The small molecule below binds the protein below.
Small molecule (SMILES): NS(=O)(=O)c1cc(C(=O)NCCO)c(SC2CCCCC2)cc1Cl

Binding-site contacts:
Ligand atom C9 contacts residue THR199 of chain 1.D at 3.8 Å.
Ligand atom O4 contacts residue ZN1 of chain 1.T at 3.0 Å.
Ligand atom N1 contacts residue HIS93 of chain 1.D at 3.4 Å (h-bond).
Ligand atom O4 contacts residue TRP208 of chain 1.D at 3.7 Å.
Ligand atom C12 contacts residue GLN89 of chain 1.D at 4.0 Å.
Ligand atom C3 contacts residue HIS91 of chain 1.D at 3.7 Å.
Ligand atom C23 contacts residue ALA129 of chain 1.D at 3.9 Å (hydrophobic).
Ligand atom C22 contacts residue ALA129 of chain 1.D at 3.7 Å (hydrophobic).
Ligand atom C22 contacts residue SER130 of chain 1.D at 3.7 Å.
Ligand atom C10 contacts residue THR199 of chain 1.D at 3.7 Å.
Ligand atom O4 contacts residue HIS117 of chain 1.D at 3.3 Å (h-bond).
Ligand atom C12 contacts residue THR199 of chain 1.D at 3.8 Å.
Ligand atom O4 contacts residue VAL141 of chain 1.D at 3.9 Å.
Ligand atom S2 contacts residue HIS117 of chain 1.D at 3.9 Å.
Ligand atom O5 contacts residue LEU197 of chain 1.D at 3.3 Å.
Ligand atom O4 contacts residue HIS91 of chain 1.D at 3.4 Å.
Ligand atom O5 contacts residue THR198 of chain 1.D at 2.9 Å (h-bond).
Ligand atom N1 contacts residue HIS117 of chain 1.D at 3.3 Å (h-bond).
Ligand atom N1 contacts residue HIS91 of chain 1.D at 3.2 Å (h-bond).
Ligand atom O13 contacts residue GLN89 of chain 1.D at 3.0 Å (h-bond).
Ligand atom C10 contacts residue HIS91 of chain 1.D at 3.4 Å.
Ligand atom N1 contacts residue THR198 of chain 1.D at 2.9 Å (h-bond).
Ligand atom N14 contacts residue THR199 of chain 1.D at 2.9 Å (h-bond).
Ligand atom O5 contacts residue TRP208 of chain 1.D at 3.4 Å.
Ligand atom C15 contacts residue THR199 of chain 1.D at 3.7 Å.
Ligand atom CL1 contacts residue VAL119 of chain 1.D at 4.0 Å.
Ligand atom S18 contacts residue GLN89 of chain 1.D at 3.8 Å.
Ligand atom S2 contacts residue HIS91 of chain 1.D at 3.9 Å.
Ligand atom S2 contacts residue THR198 of chain 1.D at 3.9 Å.
Ligand atom N1 contacts residue ZN1 of chain 1.T at 1.9 Å.
Ligand atom C7 contacts residue LEU197 of chain 1.D at 3.8 Å (hydrophobic).
Ligand atom CL1 contacts residue VAL141 of chain 1.D at 3.4 Å.
Ligand atom S2 contacts residue ZN1 of chain 1.T at 3.0 Å.
Ligand atom C16 contacts residue TRP4 of chain 1.D at 3.5 Å (hydrophobic).
Ligand atom CL1 contacts residue LEU197 of chain 1.D at 3.8 Å.
Ligand atom O4 contacts residue VAL119 of chain 1.D at 3.9 Å.
Ligand atom C16 contacts residue THR199 of chain 1.D at 3.9 Å.
Ligand atom C8 contacts residue GLN89 of chain 1.D at 4.0 Å.
Ligand atom C6 contacts residue LEU197 of chain 1.D at 3.7 Å (hydrophobic).
Ligand atom C20 contacts residue SER133 of chain 1.D at 3.8 Å.

Sequence of chain 1.D:
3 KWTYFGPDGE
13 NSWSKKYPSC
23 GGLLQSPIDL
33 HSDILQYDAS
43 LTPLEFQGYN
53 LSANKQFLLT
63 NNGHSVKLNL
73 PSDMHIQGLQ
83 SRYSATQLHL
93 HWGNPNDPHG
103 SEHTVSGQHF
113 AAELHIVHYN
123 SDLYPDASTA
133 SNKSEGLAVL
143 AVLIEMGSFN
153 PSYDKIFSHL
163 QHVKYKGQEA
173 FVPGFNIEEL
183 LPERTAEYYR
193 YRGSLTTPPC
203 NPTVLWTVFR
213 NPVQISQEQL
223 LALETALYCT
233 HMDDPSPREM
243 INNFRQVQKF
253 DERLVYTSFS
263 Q